A small-molecule ligand and the protein it binds are described below.
Small molecule (SMILES): CC(=O)N[C@@H]1[C@@H](O)[C@H](O)[C@@H](CO)O[C@H]1O

Binding-site contacts:
Ligand atom O7 contacts residue ASN30 of chain 1.A at 4.5 Å.
Ligand atom C1 contacts residue ASN61 of chain 1.A at 1.4 Å.
Ligand atom N2 contacts residue ASN61 of chain 1.A at 2.9 Å (h-bond).
Ligand atom O7 contacts residue THR29 of chain 1.A at 4.1 Å.
Ligand atom C7 contacts residue THR29 of chain 1.A at 4.4 Å.
Ligand atom C7 contacts residue ASN61 of chain 1.A at 3.9 Å.
Ligand atom C8 contacts residue TYR28 of chain 1.A at 3.6 Å (hydrophobic).
Ligand atom C5 contacts residue ASN61 of chain 1.A at 3.7 Å.
Ligand atom C4 contacts residue ASN61 of chain 1.A at 4.2 Å.
Ligand atom O7 contacts residue ASN61 of chain 1.A at 4.4 Å.
Ligand atom C3 contacts residue ASN61 of chain 1.A at 3.8 Å.
Ligand atom O5 contacts residue ASN61 of chain 1.A at 2.4 Å (h-bond).
Ligand atom C2 contacts residue ASN61 of chain 1.A at 2.4 Å.

Sequence of chain 1.A:
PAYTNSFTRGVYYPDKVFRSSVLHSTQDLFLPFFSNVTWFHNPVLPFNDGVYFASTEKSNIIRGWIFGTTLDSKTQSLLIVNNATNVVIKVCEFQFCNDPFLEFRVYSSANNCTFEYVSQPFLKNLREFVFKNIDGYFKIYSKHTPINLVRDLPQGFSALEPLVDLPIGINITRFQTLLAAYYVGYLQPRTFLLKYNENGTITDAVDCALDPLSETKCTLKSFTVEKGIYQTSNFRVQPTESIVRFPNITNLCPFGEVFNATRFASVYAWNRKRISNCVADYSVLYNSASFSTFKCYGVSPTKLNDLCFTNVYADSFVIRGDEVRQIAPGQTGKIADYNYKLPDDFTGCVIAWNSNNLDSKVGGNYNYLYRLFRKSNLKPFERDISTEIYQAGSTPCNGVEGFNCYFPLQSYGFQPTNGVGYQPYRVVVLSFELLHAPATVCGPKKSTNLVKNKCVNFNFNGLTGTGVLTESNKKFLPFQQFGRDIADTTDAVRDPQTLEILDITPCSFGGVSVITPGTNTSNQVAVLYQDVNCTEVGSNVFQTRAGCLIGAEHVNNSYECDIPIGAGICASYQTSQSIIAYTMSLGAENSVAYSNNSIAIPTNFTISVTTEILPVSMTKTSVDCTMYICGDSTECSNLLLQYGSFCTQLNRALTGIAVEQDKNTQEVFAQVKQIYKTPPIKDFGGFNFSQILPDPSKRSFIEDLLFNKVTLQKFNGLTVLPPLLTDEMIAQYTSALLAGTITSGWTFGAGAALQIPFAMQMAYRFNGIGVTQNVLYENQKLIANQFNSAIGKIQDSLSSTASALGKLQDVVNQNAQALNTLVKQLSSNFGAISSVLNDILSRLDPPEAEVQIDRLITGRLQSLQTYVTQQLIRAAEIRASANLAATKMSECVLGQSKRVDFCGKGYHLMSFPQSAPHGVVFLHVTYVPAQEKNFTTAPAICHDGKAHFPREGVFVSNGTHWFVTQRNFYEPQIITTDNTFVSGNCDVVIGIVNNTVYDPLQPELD